This small molecule binds to this protein.
Small molecule (SMILES): CC(=O)N[C@H]1[C@H](O[C@H]2[C@H](O)[C@@H](NC(C)=O)CO[C@@H]2CO)O[C@H](CO)[C@@H](O[C@@H]2O[C@H](CO[C@H]3O[C@H](CO)[C@@H](O)[C@H](O)[C@@H]3O)[C@@H](O)[C@H](O[C@H]3O[C@H](CO)[C@@H](O)[C@H](O)[C@@H]3O)[C@@H]2O)[C@@H]1O

Sequence of chain 1.A:
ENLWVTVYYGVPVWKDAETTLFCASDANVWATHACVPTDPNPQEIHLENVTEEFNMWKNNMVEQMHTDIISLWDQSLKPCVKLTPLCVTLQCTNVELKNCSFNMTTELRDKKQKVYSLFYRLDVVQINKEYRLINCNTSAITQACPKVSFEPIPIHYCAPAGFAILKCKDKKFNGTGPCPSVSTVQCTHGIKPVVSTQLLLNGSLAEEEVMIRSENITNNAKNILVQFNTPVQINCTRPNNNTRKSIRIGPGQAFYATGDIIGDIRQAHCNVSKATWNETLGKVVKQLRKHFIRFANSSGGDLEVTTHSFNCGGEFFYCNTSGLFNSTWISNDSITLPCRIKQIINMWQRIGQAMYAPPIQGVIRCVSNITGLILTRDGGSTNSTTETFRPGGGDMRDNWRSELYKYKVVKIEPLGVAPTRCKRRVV

Sequence of chain 1.H:
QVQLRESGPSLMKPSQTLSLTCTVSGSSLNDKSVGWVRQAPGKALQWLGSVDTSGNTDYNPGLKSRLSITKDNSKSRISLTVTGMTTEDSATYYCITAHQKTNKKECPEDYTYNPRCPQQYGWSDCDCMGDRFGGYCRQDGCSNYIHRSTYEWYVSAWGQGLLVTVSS

Binding-site contacts:
Ligand atom C4 contacts residue ASN246 of chain 1.A at 4.3 Å.
Ligand atom C6 contacts residue THR248 of chain 1.A at 3.4 Å.
Ligand atom O5 contacts residue ASN246 of chain 1.A at 2.4 Å (h-bond).
Ligand atom O5 contacts residue THR248 of chain 1.A at 3.0 Å (h-bond).
Ligand atom O4 contacts residue HIS147 of chain 1.H at 4.2 Å.
Ligand atom C3 contacts residue ASN246 of chain 1.A at 3.8 Å.
Ligand atom O7 contacts residue ASN246 of chain 1.A at 4.3 Å.
Ligand atom C1 contacts residue THR248 of chain 1.A at 3.4 Å.
Ligand atom C2 contacts residue ASN246 of chain 1.A at 2.5 Å.
Ligand atom C6 contacts residue ASN249 of chain 1.A at 4.0 Å.
Ligand atom C1 contacts residue ASN246 of chain 1.A at 1.4 Å.
Ligand atom O5 contacts residue ASN249 of chain 1.A at 3.4 Å.
Ligand atom O6 contacts residue THR248 of chain 1.A at 3.9 Å.
Ligand atom C5 contacts residue ASN249 of chain 1.A at 4.4 Å.
Ligand atom C7 contacts residue ASN246 of chain 1.A at 3.8 Å.
Ligand atom C4 contacts residue THR248 of chain 1.A at 4.5 Å.
Ligand atom C1 contacts residue ASN249 of chain 1.A at 4.2 Å.
Ligand atom C5 contacts residue ASN246 of chain 1.A at 3.7 Å.
Ligand atom N2 contacts residue ASN246 of chain 1.A at 2.8 Å (h-bond).
Ligand atom C5 contacts residue THR248 of chain 1.A at 3.1 Å.